Sequence of chain 1.F:
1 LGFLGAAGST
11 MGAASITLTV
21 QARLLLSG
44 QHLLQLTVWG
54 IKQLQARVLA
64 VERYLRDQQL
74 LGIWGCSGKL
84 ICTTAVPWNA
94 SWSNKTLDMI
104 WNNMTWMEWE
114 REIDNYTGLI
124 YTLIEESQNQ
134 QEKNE

Binding-site contacts:
Ligand atom C2 contacts residue ALA93 of chain 1.F at 4.0 Å (hydrophobic).
Ligand atom O7 contacts residue ALA93 of chain 1.F at 4.2 Å.
Ligand atom C7 contacts residue ASN97 of chain 1.F at 3.5 Å.
Ligand atom C7 contacts residue ALA93 of chain 1.F at 3.6 Å (hydrophobic).
Ligand atom C1 contacts residue ASN97 of chain 1.F at 1.5 Å.
Ligand atom C8 contacts residue ALA93 of chain 1.F at 4.0 Å (hydrophobic).
Ligand atom C3 contacts residue ASN97 of chain 1.F at 3.8 Å.
Ligand atom C7 contacts residue SER96 of chain 1.F at 3.8 Å.
Ligand atom C5 contacts residue ASN97 of chain 1.F at 3.7 Å.
Ligand atom O7 contacts residue ASN97 of chain 1.F at 3.2 Å (h-bond).
Ligand atom N2 contacts residue ALA93 of chain 1.F at 3.2 Å (h-bond).
Ligand atom O7 contacts residue SER96 of chain 1.F at 3.3 Å.
Ligand atom C1 contacts residue ALA93 of chain 1.F at 3.7 Å (hydrophobic).
Ligand atom C2 contacts residue ASN97 of chain 1.F at 2.5 Å.
Ligand atom C8 contacts residue SER94 of chain 1.F at 3.4 Å.
Ligand atom C4 contacts residue ASN97 of chain 1.F at 4.3 Å.
Ligand atom C7 contacts residue SER94 of chain 1.F at 4.4 Å.
Ligand atom C8 contacts residue SER96 of chain 1.F at 3.8 Å.
Ligand atom O5 contacts residue ASN97 of chain 1.F at 2.4 Å (h-bond).
Ligand atom N2 contacts residue ASN97 of chain 1.F at 2.9 Å (h-bond).

A protein and the small-molecule ligand that binds it are described below.
Small molecule (SMILES): CC(=O)N[C@@H]1[C@@H](O)[C@H](O)[C@@H](CO)O[C@H]1O